Binding-site contacts:
Ligand atom OP2 contacts residue LYS120 of chain 1.I at 3.0 Å (salt-bridge).
Ligand atom OP1 contacts residue VAL117 of chain 1.I at 3.6 Å.
Ligand atom C2 contacts residue PHE141 of chain 1.K at 3.4 Å (hydrophobic).
Ligand atom N1 contacts residue CYS11 of chain 1.K at 3.6 Å.
Ligand atom N3 contacts residue PHE141 of chain 1.K at 3.6 Å.
Ligand atom OP1 contacts residue ARG82 of chain 1.I at 3.0 Å (salt-bridge).
Ligand atom OP2 contacts residue TYR188 of chain 1.K at 2.8 Å (h-bond).
Ligand atom OP1 contacts residue ARG112 of chain 1.I at 2.7 Å (salt-bridge).
Ligand atom C8 contacts residue TYR54 of chain 1.K at 3.5 Å (hydrophobic).
Ligand atom O3' contacts residue ASP113 of chain 1.I at 3.4 Å (salt-bridge).
Ligand atom O4' contacts residue ARG80 of chain 1.I at 3.4 Å (salt-bridge).
Ligand atom N1 contacts residue PHE141 of chain 1.K at 3.3 Å.
Ligand atom OP2 contacts residue ASN195 of chain 2.M at 2.7 Å (h-bond).
Ligand atom N4 contacts residue SER52 of chain 1.K at 3.6 Å (h-bond).
Ligand atom P contacts residue ARG47 of chain 2.M at 3.1 Å.
Ligand atom O3' contacts residue ARG82 of chain 1.I at 3.1 Å (salt-bridge).
Ligand atom C6 contacts residue CYS11 of chain 1.K at 3.5 Å (hydrophobic).
Ligand atom OP2 contacts residue TYR54 of chain 1.K at 2.6 Å (h-bond).
Ligand atom N7 contacts residue PHE141 of chain 1.K at 3.6 Å.
Ligand atom C2' contacts residue TYR188 of chain 1.K at 3.1 Å (hydrophobic).
Ligand atom P contacts residue ASP113 of chain 1.I at 3.6 Å.
Ligand atom O3' contacts residue LEU118 of chain 1.I at 3.5 Å (h-bond).
Ligand atom O3' contacts residue TYR188 of chain 1.K at 2.9 Å (h-bond).
Ligand atom C5' contacts residue ASP113 of chain 1.I at 3.5 Å.
Ligand atom C3' contacts residue TYR188 of chain 1.K at 3.1 Å (hydrophobic).
Ligand atom N6 contacts residue PHE141 of chain 1.K at 3.4 Å.
Ligand atom O5' contacts residue ARG112 of chain 1.I at 3.2 Å.
Ligand atom C6 contacts residue PHE141 of chain 1.K at 3.4 Å (hydrophobic).
Ligand atom O3' contacts residue ASN195 of chain 2.M at 3.5 Å.
Ligand atom P contacts residue TYR188 of chain 1.K at 3.4 Å.
Ligand atom O2 contacts residue TYR188 of chain 1.K at 3.1 Å.
Ligand atom OP1 contacts residue LYS120 of chain 1.I at 3.1 Å (salt-bridge).
Ligand atom OP1 contacts residue ASP113 of chain 1.I at 2.7 Å (salt-bridge).
Ligand atom C2' contacts residue CYS11 of chain 1.K at 3.5 Å (hydrophobic).
Ligand atom OP1 contacts residue ARG47 of chain 2.M at 2.6 Å (salt-bridge).
Ligand atom OP2 contacts residue ARG47 of chain 2.M at 3.0 Å (salt-bridge).
Ligand atom OP1 contacts residue ARG119 of chain 1.I at 3.5 Å.
Ligand atom OP2 contacts residue ARG186 of chain 1.K at 2.9 Å (salt-bridge).
Ligand atom C4 contacts residue PHE141 of chain 1.K at 3.5 Å (hydrophobic).
Ligand atom C5 contacts residue PHE141 of chain 1.K at 3.4 Å (hydrophobic).

The small molecule below binds the protein below.
Small molecule (SMILES): Nc1ccn([C@H]2C[C@H](O[P](=O)(O)OC[C@H]3O[C@@H](n4ccc(N)nc4=O)C[C@@H]3O[P](=O)(O)OC[C@H]3O[C@@H](n4cnc5c(N)ncnc54)C[C@@H]3O[P](=O)(O)OC[C@H]3O[C@@H](n4ccc(N)nc4=O)C[C@@H]3O)[C@@H](CO[P](=O)(O)O[C@H]3C[C@H](n4cnc5c(N)ncnc54)O[C@@H]3CO[P](=O)(O)O[C@H]3C[C@H](n4cnc5c(N)ncnc54)O[C@@H]3CO[P](=O)(O)O[C@H]3C[C@H](n4ccc(N)nc4=O)O[C@@H]3COP(=O)=O)O2)c(=O)n1

Sequence of chain 2.M:
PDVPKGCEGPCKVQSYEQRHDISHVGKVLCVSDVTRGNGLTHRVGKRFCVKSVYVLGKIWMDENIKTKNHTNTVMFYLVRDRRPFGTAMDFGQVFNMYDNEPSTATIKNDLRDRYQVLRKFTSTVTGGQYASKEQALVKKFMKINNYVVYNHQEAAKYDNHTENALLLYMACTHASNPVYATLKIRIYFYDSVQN

Sequence of chain 1.K:
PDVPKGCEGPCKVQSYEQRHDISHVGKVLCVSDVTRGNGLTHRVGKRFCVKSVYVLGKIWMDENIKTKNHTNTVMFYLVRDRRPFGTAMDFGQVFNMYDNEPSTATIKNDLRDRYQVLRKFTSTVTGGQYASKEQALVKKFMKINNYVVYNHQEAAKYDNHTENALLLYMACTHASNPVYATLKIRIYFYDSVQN

Sequence of chain 1.I:
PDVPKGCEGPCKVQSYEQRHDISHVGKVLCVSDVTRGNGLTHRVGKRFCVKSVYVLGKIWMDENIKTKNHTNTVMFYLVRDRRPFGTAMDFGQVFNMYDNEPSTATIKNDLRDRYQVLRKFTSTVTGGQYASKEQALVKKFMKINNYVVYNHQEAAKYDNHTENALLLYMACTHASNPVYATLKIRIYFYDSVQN